Sequence of chain 1.M:
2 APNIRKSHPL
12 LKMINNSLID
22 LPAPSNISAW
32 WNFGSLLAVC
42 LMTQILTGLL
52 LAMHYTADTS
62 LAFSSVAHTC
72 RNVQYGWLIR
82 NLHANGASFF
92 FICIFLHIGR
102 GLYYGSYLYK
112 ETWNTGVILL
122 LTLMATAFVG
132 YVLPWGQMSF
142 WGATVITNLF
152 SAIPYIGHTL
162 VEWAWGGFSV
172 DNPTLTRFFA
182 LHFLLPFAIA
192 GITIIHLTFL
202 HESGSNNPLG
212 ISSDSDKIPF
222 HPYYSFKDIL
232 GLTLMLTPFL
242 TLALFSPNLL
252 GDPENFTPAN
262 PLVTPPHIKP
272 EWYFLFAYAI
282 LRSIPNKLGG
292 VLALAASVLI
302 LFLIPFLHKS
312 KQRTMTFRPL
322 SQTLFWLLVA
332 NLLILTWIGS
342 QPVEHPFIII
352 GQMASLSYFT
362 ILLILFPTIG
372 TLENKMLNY

Sequence of chain 1.E:
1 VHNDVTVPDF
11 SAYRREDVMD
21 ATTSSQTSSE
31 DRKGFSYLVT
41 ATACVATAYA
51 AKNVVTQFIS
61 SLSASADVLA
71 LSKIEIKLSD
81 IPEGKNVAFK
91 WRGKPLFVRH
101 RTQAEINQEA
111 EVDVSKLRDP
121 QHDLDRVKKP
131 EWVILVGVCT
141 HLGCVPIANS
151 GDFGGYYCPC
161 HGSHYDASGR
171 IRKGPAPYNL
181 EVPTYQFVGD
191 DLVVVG

The small molecule below binds the protein below.
Small molecule (SMILES): C/C=C(C)/C=C/C=C[C@H](OC)[C@@H](C)[C@@H](OC)[C@@H](C)CCc1oc2c(O)c(OC)cc(OC)c2c(=O)c1C

Binding-site contacts:
Ligand atom C24 contacts residue PHE275 of chain 1.M at 3.6 Å (hydrophobic).
Ligand atom C24 contacts residue MET125 of chain 1.M at 3.6 Å (hydrophobic).
Ligand atom C8 contacts residue GLU272 of chain 1.M at 3.6 Å.
Ligand atom C7M contacts residue GLU272 of chain 1.M at 3.6 Å.
Ligand atom O8 contacts residue PHE275 of chain 1.M at 3.7 Å.
Ligand atom C5M contacts residue HIS161 of chain 1.E at 3.5 Å.
Ligand atom O7 contacts residue GLY143 of chain 1.M at 3.7 Å.
Ligand atom O4 contacts residue HIS161 of chain 1.E at 3.2 Å (h-bond).
Ligand atom C16 contacts residue PHE151 of chain 1.M at 3.8 Å (hydrophobic).
Ligand atom C21 contacts residue LEU182 of chain 1.M at 3.5 Å (hydrophobic).
Ligand atom C6 contacts residue PRO271 of chain 1.M at 3.8 Å (hydrophobic).
Ligand atom C21 contacts residue VAL130 of chain 1.M at 3.8 Å (hydrophobic).
Ligand atom C15 contacts residue ILE147 of chain 1.M at 3.5 Å (hydrophobic).
Ligand atom C7M contacts residue PRO271 of chain 1.M at 3.2 Å (hydrophobic).
Ligand atom O1 contacts residue PHE275 of chain 1.M at 3.8 Å.
Ligand atom C21 contacts residue PHE179 of chain 1.M at 3.8 Å (hydrophobic).
Ligand atom O4 contacts residue TYR279 of chain 1.M at 3.7 Å.
Ligand atom C8A contacts residue PRO271 of chain 1.M at 3.5 Å (hydrophobic).
Ligand atom O5 contacts residue VAL146 of chain 1.M at 3.5 Å.
Ligand atom C25 contacts residue ALA126 of chain 1.M at 3.7 Å (hydrophobic).
Ligand atom O5 contacts residue HIS161 of chain 1.E at 3.3 Å (h-bond).
Ligand atom C7 contacts residue PRO271 of chain 1.M at 3.8 Å (hydrophobic).
Ligand atom O8 contacts residue PRO271 of chain 1.M at 3.6 Å.
Ligand atom C25 contacts residue MET125 of chain 1.M at 3.7 Å (hydrophobic).
Ligand atom O8 contacts residue GLU272 of chain 1.M at 2.4 Å (salt-bridge).
Ligand atom C22 contacts residue PHE275 of chain 1.M at 3.6 Å (hydrophobic).
Ligand atom C3M contacts residue LEU295 of chain 1.M at 3.8 Å (hydrophobic).
Ligand atom C5 contacts residue PRO271 of chain 1.M at 3.7 Å (hydrophobic).
Ligand atom C4A contacts residue PRO271 of chain 1.M at 3.6 Å (hydrophobic).
Ligand atom C25 contacts residue LEU122 of chain 1.M at 3.6 Å (hydrophobic).
Ligand atom C5M contacts residue VAL146 of chain 1.M at 3.5 Å (hydrophobic).
Ligand atom C17 contacts residue PHE129 of chain 1.M at 3.6 Å (hydrophobic).
Ligand atom C26 contacts residue THR148 of chain 1.M at 3.8 Å.
Ligand atom O7 contacts residue GLU272 of chain 1.M at 3.4 Å (salt-bridge).
Ligand atom C5M contacts residue CYS160 of chain 1.E at 3.8 Å (hydrophobic).
Ligand atom C7M contacts residue LYS270 of chain 1.M at 3.7 Å.
Ligand atom O4 contacts residue VAL146 of chain 1.M at 3.7 Å.
Ligand atom C8 contacts residue PRO271 of chain 1.M at 3.5 Å (hydrophobic).
Ligand atom C9 contacts residue PHE275 of chain 1.M at 3.6 Å (hydrophobic).
Ligand atom O14 contacts residue ALA126 of chain 1.M at 3.6 Å (h-bond).